Sequence of chain 1.D:
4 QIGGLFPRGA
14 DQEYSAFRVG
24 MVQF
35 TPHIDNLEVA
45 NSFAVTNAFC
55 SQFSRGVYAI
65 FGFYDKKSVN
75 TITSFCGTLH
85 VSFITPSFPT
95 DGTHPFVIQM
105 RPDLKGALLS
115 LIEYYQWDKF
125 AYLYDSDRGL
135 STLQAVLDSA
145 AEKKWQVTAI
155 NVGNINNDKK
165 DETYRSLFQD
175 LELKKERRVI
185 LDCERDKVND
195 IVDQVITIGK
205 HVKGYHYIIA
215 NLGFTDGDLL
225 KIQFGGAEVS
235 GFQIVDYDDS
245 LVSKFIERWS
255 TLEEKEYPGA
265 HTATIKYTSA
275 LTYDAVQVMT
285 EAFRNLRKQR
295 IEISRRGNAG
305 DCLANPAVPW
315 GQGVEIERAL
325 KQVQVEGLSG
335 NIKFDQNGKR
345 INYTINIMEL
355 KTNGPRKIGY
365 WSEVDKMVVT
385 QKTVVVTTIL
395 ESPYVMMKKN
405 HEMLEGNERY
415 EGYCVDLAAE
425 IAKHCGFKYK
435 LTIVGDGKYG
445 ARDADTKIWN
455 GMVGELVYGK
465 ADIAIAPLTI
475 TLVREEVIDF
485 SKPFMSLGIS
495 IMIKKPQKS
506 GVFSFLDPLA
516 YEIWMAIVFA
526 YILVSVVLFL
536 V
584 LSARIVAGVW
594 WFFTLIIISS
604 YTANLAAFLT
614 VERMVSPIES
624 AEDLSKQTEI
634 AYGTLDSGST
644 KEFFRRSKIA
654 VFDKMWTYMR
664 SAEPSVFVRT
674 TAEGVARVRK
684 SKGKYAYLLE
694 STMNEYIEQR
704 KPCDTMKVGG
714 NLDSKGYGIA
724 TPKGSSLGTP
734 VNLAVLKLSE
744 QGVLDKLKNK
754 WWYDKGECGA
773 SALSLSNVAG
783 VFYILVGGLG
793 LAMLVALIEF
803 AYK

This protein binds this small molecule.
Small molecule (SMILES): N[C@@H](Cn1cc(F)c(=O)[nH]c1=O)C(=O)O

Binding-site contacts:
Ligand atom C4 contacts residue GLU693 of chain 1.D at 3.7 Å.
Ligand atom O92 contacts residue ARG478 of chain 1.D at 2.9 Å (salt-bridge).
Ligand atom O91 contacts residue TYR443 of chain 1.D at 3.7 Å.
Ligand atom O92 contacts residue GLY641 of chain 1.D at 3.0 Å.
Ligand atom C2 contacts residue THR643 of chain 1.D at 3.8 Å.
Ligand atom O92 contacts residue SER642 of chain 1.D at 3.1 Å (h-bond).
Ligand atom C9 contacts residue TYR443 of chain 1.D at 3.8 Å (hydrophobic).
Ligand atom N8 contacts residue PRO471 of chain 1.D at 3.3 Å (h-bond).
Ligand atom N8 contacts residue TYR720 of chain 1.D at 3.9 Å.
Ligand atom C9 contacts residue THR473 of chain 1.D at 2.9 Å.
Ligand atom C8 contacts residue THR473 of chain 1.D at 2.9 Å.
Ligand atom O2 contacts residue GLY641 of chain 1.D at 3.4 Å.
Ligand atom O92 contacts residue TYR443 of chain 1.D at 4.0 Å.
Ligand atom C2 contacts residue GLU693 of chain 1.D at 3.7 Å.
Ligand atom N1 contacts residue GLU693 of chain 1.D at 3.8 Å.
Ligand atom N3 contacts residue GLU693 of chain 1.D at 3.8 Å.
Ligand atom F5 contacts residue MET696 of chain 1.D at 3.4 Å.
Ligand atom O4 contacts residue GLU693 of chain 1.D at 3.0 Å (salt-bridge).
Ligand atom C7 contacts residue TYR443 of chain 1.D at 3.7 Å (hydrophobic).
Ligand atom C9 contacts residue ARG478 of chain 1.D at 3.4 Å.
Ligand atom C8 contacts residue TYR443 of chain 1.D at 4.0 Å (hydrophobic).
Ligand atom O2 contacts residue THR643 of chain 1.D at 3.4 Å (h-bond).
Ligand atom O91 contacts residue THR473 of chain 1.D at 2.6 Å (h-bond).
Ligand atom C6 contacts residue GLU693 of chain 1.D at 3.4 Å.
Ligand atom N8 contacts residue TYR443 of chain 1.D at 3.7 Å.
Ligand atom C6 contacts residue TYR443 of chain 1.D at 4.0 Å (hydrophobic).
Ligand atom C5 contacts residue GLU693 of chain 1.D at 3.3 Å.
Ligand atom F5 contacts residue THR674 of chain 1.D at 3.3 Å.
Ligand atom O91 contacts residue LEU472 of chain 1.D at 4.0 Å.
Ligand atom N3 contacts residue THR643 of chain 1.D at 3.2 Å (h-bond).
Ligand atom C8 contacts residue GLU693 of chain 1.D at 3.4 Å.
Ligand atom O92 contacts residue THR473 of chain 1.D at 3.9 Å.
Ligand atom O91 contacts residue ARG478 of chain 1.D at 2.5 Å (salt-bridge).
Ligand atom F5 contacts residue GLU693 of chain 1.D at 3.7 Å.
Ligand atom N8 contacts residue GLU693 of chain 1.D at 2.9 Å (salt-bridge).
Ligand atom N8 contacts residue THR473 of chain 1.D at 2.6 Å (h-bond).
Ligand atom O4 contacts residue LEU692 of chain 1.D at 3.2 Å.
Ligand atom O2 contacts residue SER640 of chain 1.D at 3.9 Å.
Ligand atom C9 contacts residue SER642 of chain 1.D at 4.0 Å.
Ligand atom O2 contacts residue SER642 of chain 1.D at 3.1 Å (h-bond).